A protein and the small-molecule ligand that binds it are described below.
Small molecule (SMILES): O=C(O)c1ccc(CCCNS(=O)(=O)c2ccsc2C(=O)O)cc1

Binding-site contacts:
Ligand atom OAD contacts residue ASN149 of chain 1.B at 3.5 Å (h-bond).
Ligand atom CAN contacts residue ALA315 of chain 1.B at 3.5 Å (hydrophobic).
Ligand atom CAI contacts residue TYR218 of chain 1.B at 3.9 Å (hydrophobic).
Ligand atom CAV contacts residue SER61 of chain 1.B at 3.6 Å.
Ligand atom OAD contacts residue LYS64 of chain 1.B at 3.1 Å (salt-bridge).
Ligand atom OAD contacts residue SER61 of chain 1.B at 2.5 Å (h-bond).
Ligand atom NAP contacts residue ALA315 of chain 1.B at 2.8 Å (h-bond).
Ligand atom SAX contacts residue ALA315 of chain 1.B at 4.2 Å.
Ligand atom CAG contacts residue LEU290 of chain 1.B at 3.9 Å (hydrophobic).
Ligand atom CAS contacts residue SER61 of chain 1.B at 3.0 Å.
Ligand atom OAF contacts residue GLY60 of chain 1.B at 4.1 Å.
Ligand atom OAD contacts residue TYR218 of chain 1.B at 3.7 Å.
Ligand atom CAM contacts residue ALA315 of chain 1.B at 3.9 Å (hydrophobic).
Ligand atom CAM contacts residue TYR218 of chain 1.B at 3.9 Å (hydrophobic).
Ligand atom OAF contacts residue SER61 of chain 1.B at 2.4 Å (h-bond).
Ligand atom OAB contacts residue SER61 of chain 1.B at 4.0 Å.
Ligand atom SAX contacts residue SER61 of chain 1.B at 3.5 Å (h-bond).
Ligand atom CAS contacts residue ALA315 of chain 1.B at 3.2 Å (hydrophobic).
Ligand atom OAE contacts residue GLN117 of chain 1.B at 4.0 Å.
Ligand atom OAC contacts residue ASN149 of chain 1.B at 2.7 Å (h-bond).
Ligand atom SAX contacts residue ASN149 of chain 1.B at 3.8 Å.
Ligand atom OAA contacts residue GLN117 of chain 1.B at 3.4 Å.
Ligand atom OAC contacts residue GLN117 of chain 1.B at 3.5 Å (h-bond).
Ligand atom OAF contacts residue GLY314 of chain 1.B at 3.6 Å.
Ligand atom SAQ contacts residue LEU290 of chain 1.B at 4.1 Å.
Ligand atom CAS contacts residue GLY314 of chain 1.B at 4.0 Å.
Ligand atom CAH contacts residue GLN117 of chain 1.B at 3.9 Å.
Ligand atom CAU contacts residue GLN117 of chain 1.B at 3.6 Å.
Ligand atom OAB contacts residue GLY314 of chain 1.B at 3.7 Å.
Ligand atom CAL contacts residue GLN117 of chain 1.B at 4.1 Å.
Ligand atom CAG contacts residue LEU116 of chain 1.B at 3.9 Å (hydrophobic).
Ligand atom OAE contacts residue ASP120 of chain 1.B at 4.2 Å.
Ligand atom CAR contacts residue GLN117 of chain 1.B at 3.6 Å.
Ligand atom CAK contacts residue GLN117 of chain 1.B at 3.1 Å.
Ligand atom CAH contacts residue LEU116 of chain 1.B at 3.9 Å (hydrophobic).
Ligand atom CAI contacts residue GLN117 of chain 1.B at 3.5 Å.
Ligand atom OAB contacts residue ALA315 of chain 1.B at 3.0 Å (h-bond).
Ligand atom OAF contacts residue ALA315 of chain 1.B at 2.8 Å (h-bond).
Ligand atom OAC contacts residue TYR218 of chain 1.B at 4.0 Å.
Ligand atom CAW contacts residue SER61 of chain 1.B at 3.4 Å.

Sequence of chain 1.B:
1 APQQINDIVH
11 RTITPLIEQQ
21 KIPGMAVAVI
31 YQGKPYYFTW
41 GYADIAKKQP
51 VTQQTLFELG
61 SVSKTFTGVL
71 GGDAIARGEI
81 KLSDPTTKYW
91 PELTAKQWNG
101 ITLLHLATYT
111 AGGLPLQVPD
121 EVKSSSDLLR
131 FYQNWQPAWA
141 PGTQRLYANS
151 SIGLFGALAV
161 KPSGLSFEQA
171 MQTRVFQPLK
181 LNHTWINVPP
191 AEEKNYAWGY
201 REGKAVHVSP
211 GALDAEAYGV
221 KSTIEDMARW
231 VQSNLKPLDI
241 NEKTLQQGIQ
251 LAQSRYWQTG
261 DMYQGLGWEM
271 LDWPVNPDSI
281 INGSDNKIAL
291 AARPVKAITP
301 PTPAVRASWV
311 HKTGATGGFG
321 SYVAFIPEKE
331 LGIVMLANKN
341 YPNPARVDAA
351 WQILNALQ